The small molecule below binds the protein below.
Small molecule (SMILES): CC(=O)N[C@@H]1[C@@H](O)[C@H](O)[C@@H](CO)O[C@H]1O

Sequence of chain 1.A:
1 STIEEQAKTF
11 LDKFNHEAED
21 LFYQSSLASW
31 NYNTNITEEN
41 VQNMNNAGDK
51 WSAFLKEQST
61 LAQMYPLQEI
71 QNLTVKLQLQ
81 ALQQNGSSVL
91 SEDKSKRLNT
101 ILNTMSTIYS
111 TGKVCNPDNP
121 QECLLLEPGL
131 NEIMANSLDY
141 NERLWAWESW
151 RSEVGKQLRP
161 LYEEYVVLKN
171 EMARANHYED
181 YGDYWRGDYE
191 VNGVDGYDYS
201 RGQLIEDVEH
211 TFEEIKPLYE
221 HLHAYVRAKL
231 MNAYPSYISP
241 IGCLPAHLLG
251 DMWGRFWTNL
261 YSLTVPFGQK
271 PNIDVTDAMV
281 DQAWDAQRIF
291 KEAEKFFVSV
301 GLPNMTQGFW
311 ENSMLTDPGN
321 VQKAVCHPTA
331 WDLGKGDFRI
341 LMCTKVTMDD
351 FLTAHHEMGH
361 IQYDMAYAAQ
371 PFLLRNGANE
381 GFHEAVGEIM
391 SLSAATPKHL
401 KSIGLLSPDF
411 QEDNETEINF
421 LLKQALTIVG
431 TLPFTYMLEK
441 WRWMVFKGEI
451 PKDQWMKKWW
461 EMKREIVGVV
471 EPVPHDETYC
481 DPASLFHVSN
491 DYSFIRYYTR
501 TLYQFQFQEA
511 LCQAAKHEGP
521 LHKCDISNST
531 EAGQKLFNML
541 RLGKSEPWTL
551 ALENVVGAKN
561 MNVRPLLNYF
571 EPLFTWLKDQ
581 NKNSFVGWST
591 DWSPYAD

Binding-site contacts:
Ligand atom C2 contacts residue ASN72 of chain 1.A at 2.5 Å.
Ligand atom C1 contacts residue ASN72 of chain 1.A at 1.4 Å.
Ligand atom O7 contacts residue ASN72 of chain 1.A at 3.5 Å (h-bond).
Ligand atom N2 contacts residue ASN72 of chain 1.A at 2.9 Å (h-bond).
Ligand atom C8 contacts residue ASN72 of chain 1.A at 3.8 Å.
Ligand atom C5 contacts residue ASN72 of chain 1.A at 3.7 Å.
Ligand atom C3 contacts residue ASN72 of chain 1.A at 3.8 Å.
Ligand atom C7 contacts residue ASN72 of chain 1.A at 3.4 Å.
Ligand atom O5 contacts residue LYS8 of chain 1.A at 4.1 Å.
Ligand atom O5 contacts residue THR74 of chain 1.A at 4.3 Å.
Ligand atom C4 contacts residue ASN72 of chain 1.A at 4.2 Å.
Ligand atom O5 contacts residue ASN72 of chain 1.A at 2.4 Å (h-bond).
Ligand atom C1 contacts residue THR74 of chain 1.A at 4.0 Å.